Binding-site contacts:
Ligand atom C5 contacts residue SER322 of chain 1.A at 3.4 Å.
Ligand atom C9 contacts residue ALA496 of chain 1.A at 3.7 Å (hydrophobic).
Ligand atom C4 contacts residue ILE492 of chain 1.A at 3.6 Å (hydrophobic).
Ligand atom C4 contacts residue SER322 of chain 1.A at 3.7 Å.
Ligand atom C5 contacts residue ILE492 of chain 1.A at 3.8 Å (hydrophobic).
Ligand atom O4 contacts residue PHE487 of chain 1.A at 3.3 Å.
Ligand atom C4 contacts residue TYR324 of chain 1.A at 3.4 Å (hydrophobic).
Ligand atom N2 contacts residue SER322 of chain 1.A at 3.3 Å.
Ligand atom C8 contacts residue LEU321 of chain 1.A at 3.3 Å (hydrophobic).
Ligand atom C3 contacts residue TYR324 of chain 1.A at 3.6 Å (hydrophobic).
Ligand atom C10 contacts residue GLY495 of chain 1.A at 3.4 Å.
Ligand atom N1 contacts residue ALA496 of chain 1.A at 3.2 Å.
Ligand atom N2 contacts residue LEU321 of chain 1.A at 3.1 Å (h-bond).
Ligand atom C1 contacts residue VAL318 of chain 1.A at 3.7 Å (hydrophobic).
Ligand atom O2 contacts residue ALA496 of chain 1.A at 3.6 Å.
Ligand atom O4 contacts residue ILE492 of chain 1.A at 3.7 Å.
Ligand atom C11 contacts residue ALA496 of chain 1.A at 3.8 Å (hydrophobic).
Ligand atom O1 contacts residue ALA496 of chain 1.A at 3.2 Å.
Ligand atom S1 contacts residue ALA496 of chain 1.A at 3.5 Å.
Ligand atom C6 contacts residue SER322 of chain 1.A at 3.8 Å.
Ligand atom O3 contacts residue ILE492 of chain 1.A at 3.4 Å.
Ligand atom O5 contacts residue LEU321 of chain 1.A at 3.3 Å.
Ligand atom O2 contacts residue LEU500 of chain 1.A at 3.1 Å.
Ligand atom C10 contacts residue ALA496 of chain 1.A at 3.4 Å (hydrophobic).
Ligand atom C13 contacts residue SER499 of chain 1.A at 3.3 Å.
Ligand atom O1 contacts residue ARG89 of chain 1.A at 2.7 Å (salt-bridge).
Ligand atom C6 contacts residue LEU321 of chain 1.A at 3.6 Å (hydrophobic).
Ligand atom C13 contacts residue LEU321 of chain 1.A at 3.3 Å (hydrophobic).
Ligand atom O5 contacts residue VAL318 of chain 1.A at 3.7 Å.
Ligand atom C12 contacts residue SER499 of chain 1.A at 3.4 Å.
Ligand atom C5 contacts residue LEU321 of chain 1.A at 3.9 Å (hydrophobic).
Ligand atom N1 contacts residue VAL318 of chain 1.A at 3.6 Å.
Ligand atom C11 contacts residue GLY495 of chain 1.A at 3.6 Å.
Ligand atom C10 contacts residue MET491 of chain 1.A at 3.7 Å (hydrophobic).
Ligand atom O3 contacts residue SER322 of chain 1.A at 3.0 Å (h-bond).
Ligand atom O3 contacts residue LEU321 of chain 1.A at 3.7 Å.
Ligand atom C2 contacts residue ALA496 of chain 1.A at 3.9 Å (hydrophobic).
Ligand atom N2 contacts residue ILE492 of chain 1.A at 3.5 Å.
Ligand atom O4 contacts residue LEU321 of chain 1.A at 2.6 Å (h-bond).
Ligand atom O3 contacts residue HIS59 of chain 1.A at 3.9 Å.

A protein and the small-molecule ligand that binds it are described below.
Small molecule (SMILES): CS(=O)(=O)Nc1ccc([N+](=O)[O-])cc1Oc1ccccc1

Sequence of chain 1.A:
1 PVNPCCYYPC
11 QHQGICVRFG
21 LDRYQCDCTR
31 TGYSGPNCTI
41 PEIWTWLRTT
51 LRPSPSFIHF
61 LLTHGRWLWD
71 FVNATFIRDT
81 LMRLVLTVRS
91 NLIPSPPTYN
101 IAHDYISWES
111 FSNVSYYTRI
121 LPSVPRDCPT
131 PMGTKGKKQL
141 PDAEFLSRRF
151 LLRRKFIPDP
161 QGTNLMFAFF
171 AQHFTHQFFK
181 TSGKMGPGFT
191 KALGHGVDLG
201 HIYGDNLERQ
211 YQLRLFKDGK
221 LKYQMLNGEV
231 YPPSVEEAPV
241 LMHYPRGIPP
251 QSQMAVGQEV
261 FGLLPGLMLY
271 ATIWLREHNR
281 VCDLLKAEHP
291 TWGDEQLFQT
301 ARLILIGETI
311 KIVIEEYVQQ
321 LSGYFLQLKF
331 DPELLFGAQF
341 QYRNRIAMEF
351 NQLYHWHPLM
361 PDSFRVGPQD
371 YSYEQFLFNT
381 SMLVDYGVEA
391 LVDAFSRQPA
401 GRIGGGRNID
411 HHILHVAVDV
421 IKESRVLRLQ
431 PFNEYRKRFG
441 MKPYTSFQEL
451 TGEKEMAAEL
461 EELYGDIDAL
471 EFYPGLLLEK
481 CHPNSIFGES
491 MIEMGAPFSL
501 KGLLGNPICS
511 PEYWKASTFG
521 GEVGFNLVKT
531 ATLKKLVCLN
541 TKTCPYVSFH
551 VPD